Sequence of chain 5.A:
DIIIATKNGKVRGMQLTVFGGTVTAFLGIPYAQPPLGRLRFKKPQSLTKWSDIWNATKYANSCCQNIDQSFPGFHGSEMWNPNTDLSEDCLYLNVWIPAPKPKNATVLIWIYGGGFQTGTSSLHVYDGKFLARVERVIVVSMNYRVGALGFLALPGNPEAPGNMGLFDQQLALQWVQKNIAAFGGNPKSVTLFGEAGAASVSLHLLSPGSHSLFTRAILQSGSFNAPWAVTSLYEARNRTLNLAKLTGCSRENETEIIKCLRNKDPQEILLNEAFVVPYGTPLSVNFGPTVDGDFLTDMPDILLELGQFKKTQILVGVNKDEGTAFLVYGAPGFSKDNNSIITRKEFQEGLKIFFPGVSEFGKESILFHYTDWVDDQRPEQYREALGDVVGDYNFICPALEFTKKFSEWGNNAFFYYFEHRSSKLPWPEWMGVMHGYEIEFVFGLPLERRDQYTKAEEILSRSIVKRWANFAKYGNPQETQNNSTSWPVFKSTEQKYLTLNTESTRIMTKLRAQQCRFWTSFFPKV

This small molecule binds to this protein.
Small molecule (SMILES): CC(=O)N[C@@H]1[C@@H](O)[C@H](O)[C@@H](CO)O[C@H]1O

Binding-site contacts:
Ligand atom O5 contacts residue ASN254 of chain 5.A at 2.4 Å (h-bond).
Ligand atom C7 contacts residue ASN254 of chain 5.A at 3.3 Å.
Ligand atom N2 contacts residue ASN254 of chain 5.A at 3.2 Å (h-bond).
Ligand atom C4 contacts residue ASN254 of chain 5.A at 4.3 Å.
Ligand atom C6 contacts residue THR256 of chain 5.A at 4.0 Å.
Ligand atom O7 contacts residue ASN254 of chain 5.A at 3.1 Å (h-bond).
Ligand atom C2 contacts residue ASN254 of chain 5.A at 2.7 Å.
Ligand atom C3 contacts residue ASN254 of chain 5.A at 4.0 Å.
Ligand atom C5 contacts residue THR256 of chain 5.A at 4.3 Å.
Ligand atom O5 contacts residue GLU257 of chain 5.A at 4.4 Å.
Ligand atom C5 contacts residue ASN254 of chain 5.A at 3.6 Å.
Ligand atom C1 contacts residue ASN254 of chain 5.A at 1.4 Å.